Binding-site contacts:
Ligand atom C4A contacts residue LEU14 of chain 10.C at 4.0 Å (hydrophobic).
Ligand atom O1 contacts residue THR97 of chain 9.A at 3.4 Å (h-bond).
Ligand atom C4B contacts residue TYR146 of chain 9.A at 3.7 Å (hydrophobic).
Ligand atom N2 contacts residue W711 of chain 9.F at 2.9 Å.
Ligand atom C2A contacts residue MET181 of chain 9.A at 3.7 Å (hydrophobic).
Ligand atom C5A contacts residue ILE144 of chain 9.A at 3.7 Å (hydrophobic).
Ligand atom N3A contacts residue MET181 of chain 9.A at 3.3 Å.
Ligand atom C31 contacts residue LEU216 of chain 9.A at 3.4 Å (hydrophobic).
Ligand atom C1C contacts residue THR97 of chain 9.A at 3.9 Å.
Ligand atom N3A contacts residue ALA24 of chain 9.C at 3.8 Å.
Ligand atom C4A contacts residue MET181 of chain 9.A at 3.6 Å (hydrophobic).
Ligand atom C6C contacts residue ILE186 of chain 9.A at 3.9 Å (hydrophobic).
Ligand atom O1A contacts residue PHE121 of chain 9.A at 4.0 Å.
Ligand atom N2 contacts residue THR97 of chain 9.A at 3.7 Å.
Ligand atom C5B contacts residue TYR146 of chain 9.A at 3.4 Å (hydrophobic).
Ligand atom C3B contacts residue ILE219 of chain 9.A at 3.8 Å (hydrophobic).
Ligand atom C5A contacts residue ILE170 of chain 9.A at 3.8 Å (hydrophobic).
Ligand atom C6B contacts residue TYR146 of chain 9.A at 3.8 Å (hydrophobic).
Ligand atom C4B contacts residue ILE183 of chain 9.A at 4.0 Å (hydrophobic).
Ligand atom C1C contacts residue PHE115 of chain 9.A at 3.9 Å (hydrophobic).
Ligand atom C3 contacts residue W711 of chain 9.F at 3.2 Å.
Ligand atom O1 contacts residue W711 of chain 9.F at 3.7 Å.
Ligand atom O1B contacts residue ILE95 of chain 9.A at 3.6 Å.
Ligand atom C31 contacts residue W711 of chain 9.F at 3.0 Å.
Ligand atom C5B contacts residue ILE183 of chain 9.A at 3.7 Å (hydrophobic).
Ligand atom C4 contacts residue TYR192 of chain 9.A at 3.5 Å (hydrophobic).
Ligand atom C2B contacts residue ILE219 of chain 9.A at 3.8 Å (hydrophobic).
Ligand atom C1B contacts residue ILE183 of chain 9.A at 4.0 Å (hydrophobic).
Ligand atom N3A contacts residue TYR146 of chain 9.A at 4.0 Å.
Ligand atom C2C contacts residue LEU216 of chain 9.A at 3.7 Å (hydrophobic).
Ligand atom C3C contacts residue LEU216 of chain 9.A at 3.7 Å (hydrophobic).
Ligand atom C31 contacts residue ASN214 of chain 9.A at 3.3 Å.
Ligand atom C3C contacts residue TYR192 of chain 9.A at 4.0 Å (hydrophobic).
Ligand atom C6B contacts residue ILE183 of chain 9.A at 3.6 Å (hydrophobic).
Ligand atom C4A contacts residue ALA24 of chain 9.C at 4.0 Å (hydrophobic).
Ligand atom C2A contacts residue TYR146 of chain 9.A at 3.7 Å (hydrophobic).
Ligand atom C2C contacts residue THR97 of chain 9.A at 3.9 Å.
Ligand atom C5A contacts residue PRO168 of chain 9.A at 4.0 Å (hydrophobic).
Ligand atom C4C contacts residue MET117 of chain 9.A at 3.9 Å (hydrophobic).
Ligand atom C4A contacts residue ILE170 of chain 9.A at 3.9 Å (hydrophobic).

A small-molecule ligand and the protein it binds are described below.
Small molecule (SMILES): Cc1cc(CCCCCCCOc2ccc(C3=NCCO3)cc2)on1

Sequence of chain 9.C:
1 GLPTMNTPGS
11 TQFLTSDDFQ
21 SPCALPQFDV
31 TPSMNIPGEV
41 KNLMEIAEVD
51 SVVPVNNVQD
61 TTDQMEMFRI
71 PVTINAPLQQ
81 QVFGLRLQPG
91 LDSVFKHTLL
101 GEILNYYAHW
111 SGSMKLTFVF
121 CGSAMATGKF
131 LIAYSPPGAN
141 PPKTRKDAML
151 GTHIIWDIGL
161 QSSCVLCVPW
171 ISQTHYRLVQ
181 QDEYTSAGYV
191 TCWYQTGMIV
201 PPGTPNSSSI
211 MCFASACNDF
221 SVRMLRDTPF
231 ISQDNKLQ

Sequence of chain 9.A:
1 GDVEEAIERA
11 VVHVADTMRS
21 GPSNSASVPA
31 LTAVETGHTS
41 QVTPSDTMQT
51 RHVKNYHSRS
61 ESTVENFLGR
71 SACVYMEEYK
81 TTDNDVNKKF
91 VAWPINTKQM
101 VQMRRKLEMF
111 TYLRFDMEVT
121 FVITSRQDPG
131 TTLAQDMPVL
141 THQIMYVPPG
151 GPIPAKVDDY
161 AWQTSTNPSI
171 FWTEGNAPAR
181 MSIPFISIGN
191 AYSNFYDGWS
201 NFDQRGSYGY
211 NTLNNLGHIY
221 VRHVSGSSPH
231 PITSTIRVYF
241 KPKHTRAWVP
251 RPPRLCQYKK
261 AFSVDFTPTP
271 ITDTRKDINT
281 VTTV

Sequence of chain 10.C:
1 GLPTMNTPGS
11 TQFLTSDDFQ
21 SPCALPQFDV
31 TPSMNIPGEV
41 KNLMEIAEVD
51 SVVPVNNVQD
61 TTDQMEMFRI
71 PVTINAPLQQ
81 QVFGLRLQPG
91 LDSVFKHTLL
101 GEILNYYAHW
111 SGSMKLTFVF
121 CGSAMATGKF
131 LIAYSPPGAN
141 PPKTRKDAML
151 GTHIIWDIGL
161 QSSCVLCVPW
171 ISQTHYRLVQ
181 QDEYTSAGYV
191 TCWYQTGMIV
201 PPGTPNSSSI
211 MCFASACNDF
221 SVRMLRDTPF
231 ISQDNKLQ